A protein and the small-molecule ligand that binds it are described below.
Small molecule (SMILES): COc1cccc(COC(=O)c2oc3cccc(OC4CCNCC4)c3c2C)c1

Binding-site contacts:
Ligand atom C2 contacts residue TYR186 of chain 1.B at 3.5 Å (hydrophobic).
Ligand atom O contacts residue TYR186 of chain 1.B at 3.3 Å.
Ligand atom C21 contacts residue GLU72 of chain 1.B at 3.6 Å.
Ligand atom C contacts residue PHE80 of chain 1.B at 3.6 Å (hydrophobic).
Ligand atom C10 contacts residue LEU385 of chain 1.B at 2.8 Å (hydrophobic).
Ligand atom N contacts residue TYR82 of chain 1.B at 3.3 Å (h-bond).
Ligand atom OAQ contacts residue SER294 of chain 1.B at 2.9 Å (h-bond).
Ligand atom C3 contacts residue TYR309 of chain 1.B at 3.6 Å (hydrophobic).
Ligand atom C6 contacts residue LEU342 of chain 1.B at 3.6 Å (hydrophobic).
Ligand atom C22 contacts residue VAL71 of chain 1.B at 3.7 Å (hydrophobic).
Ligand atom C14 contacts residue TYR186 of chain 1.B at 3.2 Å (hydrophobic).
Ligand atom C19 contacts residue TYR186 of chain 1.B at 3.6 Å (hydrophobic).
Ligand atom C15 contacts residue PHE201 of chain 1.B at 3.6 Å (hydrophobic).
Ligand atom OAR contacts residue TYR186 of chain 1.B at 3.1 Å (h-bond).
Ligand atom C6 contacts residue TYR309 of chain 1.B at 3.6 Å (hydrophobic).
Ligand atom O2 contacts residue TYR186 of chain 1.B at 3.6 Å.
Ligand atom C25 contacts residue ASP73 of chain 1.B at 3.6 Å.
Ligand atom C21 contacts residue ASP73 of chain 1.B at 3.5 Å.
Ligand atom C5 contacts residue TYR309 of chain 1.B at 3.4 Å (hydrophobic).
Ligand atom C9 contacts residue LEU385 of chain 1.B at 3.5 Å (hydrophobic).
Ligand atom C11 contacts residue TYR290 of chain 1.B at 3.6 Å (hydrophobic).
Ligand atom C15 contacts residue PHE78 of chain 1.B at 3.7 Å (hydrophobic).
Ligand atom C1 contacts residue TYR186 of chain 1.B at 3.7 Å (hydrophobic).
Ligand atom O2 contacts residue HIS188 of chain 1.B at 3.4 Å (h-bond).
Ligand atom C4 contacts residue TYR186 of chain 1.B at 3.5 Å (hydrophobic).
Ligand atom N contacts residue LEU385 of chain 1.B at 3.1 Å (h-bond).
Ligand atom C9 contacts residue LEU363 of chain 1.B at 3.7 Å (hydrophobic).
Ligand atom C22 contacts residue PHE80 of chain 1.B at 3.6 Å (hydrophobic).
Ligand atom C23 contacts residue PHE80 of chain 1.B at 3.4 Å (hydrophobic).
Ligand atom C20 contacts residue ASP73 of chain 1.B at 3.6 Å.
Ligand atom C12 contacts residue TYR290 of chain 1.B at 3.4 Å (hydrophobic).
Ligand atom C22 contacts residue ASP73 of chain 1.B at 3.5 Å.
Ligand atom C11 contacts residue TYR82 of chain 1.B at 3.0 Å (hydrophobic).
Ligand atom C3 contacts residue TYR186 of chain 1.B at 3.5 Å (hydrophobic).
Ligand atom C12 contacts residue LEU385 of chain 1.B at 3.7 Å (hydrophobic).
Ligand atom C11 contacts residue LEU385 of chain 1.B at 2.8 Å (hydrophobic).
Ligand atom C22 contacts residue GLU72 of chain 1.B at 3.5 Å.
Ligand atom OAQ contacts residue PHE78 of chain 1.B at 3.2 Å.
Ligand atom C5 contacts residue LEU342 of chain 1.B at 3.7 Å (hydrophobic).
Ligand atom C4 contacts residue TYR309 of chain 1.B at 3.5 Å (hydrophobic).

Sequence of chain 1.B:
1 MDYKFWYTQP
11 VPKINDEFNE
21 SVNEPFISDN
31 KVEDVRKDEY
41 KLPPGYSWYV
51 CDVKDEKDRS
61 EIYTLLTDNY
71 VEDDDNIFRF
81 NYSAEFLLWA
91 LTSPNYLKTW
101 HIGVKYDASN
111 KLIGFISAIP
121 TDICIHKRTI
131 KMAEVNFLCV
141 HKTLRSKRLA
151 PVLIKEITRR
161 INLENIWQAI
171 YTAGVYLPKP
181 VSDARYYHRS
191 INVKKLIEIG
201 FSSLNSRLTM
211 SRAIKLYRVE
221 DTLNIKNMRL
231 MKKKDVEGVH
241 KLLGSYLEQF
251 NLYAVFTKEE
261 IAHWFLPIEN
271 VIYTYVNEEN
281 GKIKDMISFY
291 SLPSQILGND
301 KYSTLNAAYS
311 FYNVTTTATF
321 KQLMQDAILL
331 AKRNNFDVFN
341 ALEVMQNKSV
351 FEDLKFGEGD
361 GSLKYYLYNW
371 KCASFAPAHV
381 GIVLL